A protein and the small-molecule ligand that binds it are described below.
Small molecule (SMILES): Nc1nc2c(ncn2COCCO)c(=O)[nH]1

Sequence of chain 1.C:
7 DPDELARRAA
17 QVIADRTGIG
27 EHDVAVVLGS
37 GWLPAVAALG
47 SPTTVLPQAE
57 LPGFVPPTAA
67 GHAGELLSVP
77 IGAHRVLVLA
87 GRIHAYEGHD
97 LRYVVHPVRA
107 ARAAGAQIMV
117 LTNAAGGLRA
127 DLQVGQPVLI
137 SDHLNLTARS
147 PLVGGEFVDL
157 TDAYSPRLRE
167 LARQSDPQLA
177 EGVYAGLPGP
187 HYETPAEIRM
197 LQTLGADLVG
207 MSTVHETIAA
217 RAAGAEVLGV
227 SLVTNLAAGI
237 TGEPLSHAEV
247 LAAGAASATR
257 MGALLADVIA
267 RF

Binding-site contacts:
Ligand atom C2 contacts residue GLU189 of chain 1.C at 3.1 Å.
Ligand atom C8 contacts residue ASN231 of chain 1.C at 3.3 Å.
Ligand atom C3' contacts residue ALA120 of chain 1.C at 2.5 Å (hydrophobic).
Ligand atom N2 contacts residue GLY206 of chain 1.C at 3.5 Å.
Ligand atom N7 contacts residue ASN231 of chain 1.C at 2.2 Å (h-bond).
Ligand atom O3' contacts residue MET207 of chain 1.C at 2.7 Å (h-bond).
Ligand atom C6 contacts residue GLY122 of chain 1.C at 3.5 Å.
Ligand atom N3 contacts residue TYR188 of chain 1.C at 3.5 Å.
Ligand atom O6 contacts residue GLU189 of chain 1.C at 3.5 Å (salt-bridge).
Ligand atom N7 contacts residue TYR188 of chain 1.C at 3.4 Å.
Ligand atom O3' contacts residue GLY206 of chain 1.C at 2.9 Å.
Ligand atom O6 contacts residue GLY122 of chain 1.C at 3.3 Å.
Ligand atom C2 contacts residue VAL205 of chain 1.C at 3.6 Å (hydrophobic).
Ligand atom O3' contacts residue ALA120 of chain 1.C at 2.6 Å (h-bond).
Ligand atom N1 contacts residue TYR188 of chain 1.C at 3.3 Å.
Ligand atom C3' contacts residue MET207 of chain 1.C at 3.1 Å (hydrophobic).
Ligand atom C5 contacts residue ASN231 of chain 1.C at 3.1 Å.
Ligand atom N3 contacts residue MET207 of chain 1.C at 3.5 Å.
Ligand atom C3' contacts residue PO41 of chain 1.H at 3.1 Å.
Ligand atom C4 contacts residue TYR188 of chain 1.C at 3.1 Å (hydrophobic).
Ligand atom N9 contacts residue TYR188 of chain 1.C at 3.5 Å.
Ligand atom N7 contacts residue THR230 of chain 1.C at 2.6 Å (h-bond).
Ligand atom O3' contacts residue TYR180 of chain 1.C at 2.6 Å (h-bond).
Ligand atom C2' contacts residue GLY206 of chain 1.C at 3.5 Å.
Ligand atom C2' contacts residue ALA120 of chain 1.C at 2.9 Å (hydrophobic).
Ligand atom C6 contacts residue TYR188 of chain 1.C at 3.2 Å (hydrophobic).
Ligand atom N1 contacts residue GLU189 of chain 1.C at 2.9 Å (salt-bridge).
Ligand atom C1' contacts residue ALA120 of chain 1.C at 3.0 Å (hydrophobic).
Ligand atom O1' contacts residue ALA120 of chain 1.C at 3.5 Å (h-bond).
Ligand atom N2 contacts residue GLU189 of chain 1.C at 2.6 Å (salt-bridge).
Ligand atom C8 contacts residue THR230 of chain 1.C at 2.4 Å.
Ligand atom C5 contacts residue TYR188 of chain 1.C at 3.0 Å (hydrophobic).
Ligand atom N2 contacts residue MET207 of chain 1.C at 3.1 Å.
Ligand atom N9 contacts residue ALA120 of chain 1.C at 3.4 Å (h-bond).
Ligand atom C2 contacts residue MET207 of chain 1.C at 3.4 Å (hydrophobic).
Ligand atom C2' contacts residue MET207 of chain 1.C at 3.2 Å (hydrophobic).
Ligand atom N1 contacts residue VAL205 of chain 1.C at 3.6 Å.
Ligand atom O1' contacts residue PO41 of chain 1.H at 3.5 Å (h-bond).
Ligand atom C5 contacts residue GLY122 of chain 1.C at 3.5 Å.
Ligand atom O6 contacts residue ASN231 of chain 1.C at 2.6 Å (h-bond).